Sequence of chain 1.B:
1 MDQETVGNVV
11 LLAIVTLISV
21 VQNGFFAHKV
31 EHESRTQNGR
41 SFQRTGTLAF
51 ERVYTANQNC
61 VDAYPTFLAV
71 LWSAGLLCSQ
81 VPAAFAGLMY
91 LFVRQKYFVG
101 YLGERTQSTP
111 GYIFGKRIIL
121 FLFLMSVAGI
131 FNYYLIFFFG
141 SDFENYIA

Binding-site contacts:
Ligand atom C31 contacts residue ALA27 of chain 1.B at 3.0 Å (hydrophobic).
Ligand atom C21 contacts residue LYS116 of chain 1.A at 3.3 Å.
Ligand atom C18 contacts residue LYS116 of chain 1.A at 3.1 Å.
Ligand atom C33 contacts residue ASN57 of chain 1.B at 3.8 Å.
Ligand atom C19 contacts residue LYS116 of chain 1.A at 3.5 Å.
Ligand atom C20 contacts residue ILE113 of chain 1.A at 3.4 Å (hydrophobic).
Ligand atom CL17 contacts residue PHE25 of chain 1.B at 2.9 Å.
Ligand atom C41 contacts residue VAL21 of chain 1.B at 3.2 Å (hydrophobic).
Ligand atom C15 contacts residue PHE25 of chain 1.B at 3.3 Å (hydrophobic).
Ligand atom C22 contacts residue LYS116 of chain 1.A at 3.6 Å.
Ligand atom C20 contacts residue LYS116 of chain 1.A at 3.8 Å.
Ligand atom C11 contacts residue GLY24 of chain 1.B at 3.6 Å.
Ligand atom C14 contacts residue GLY24 of chain 1.B at 3.5 Å.
Ligand atom C40 contacts residue VAL21 of chain 1.B at 3.5 Å (hydrophobic).
Ligand atom C12 contacts residue HIS28 of chain 1.B at 3.6 Å.
Ligand atom O24 contacts residue PHE114 of chain 1.A at 3.7 Å.
Ligand atom C33 contacts residue ASP62 of chain 1.A at 3.3 Å.
Ligand atom C16 contacts residue PHE25 of chain 1.B at 3.3 Å (hydrophobic).
Ligand atom C23 contacts residue ILE119 of chain 1.A at 3.4 Å (hydrophobic).
Ligand atom C27 contacts residue ALA63 of chain 1.A at 3.6 Å (hydrophobic).
Ligand atom C39 contacts residue LEU120 of chain 1.A at 3.5 Å (hydrophobic).
Ligand atom C40 contacts residue PHE123 of chain 1.A at 3.5 Å (hydrophobic).
Ligand atom C34 contacts residue TYR112 of chain 1.A at 3.7 Å (hydrophobic).
Ligand atom S37 contacts residue LEU120 of chain 1.A at 3.3 Å.
Ligand atom O24 contacts residue ILE119 of chain 1.A at 2.8 Å.
Ligand atom C31 contacts residue ASN23 of chain 1.B at 3.4 Å.
Ligand atom N9 contacts residue LYS116 of chain 1.A at 3.6 Å.
Ligand atom C25 contacts residue ILE119 of chain 1.A at 3.0 Å (hydrophobic).
Ligand atom C33 contacts residue TYR112 of chain 1.A at 3.3 Å (hydrophobic).
Ligand atom C15 contacts residue VAL21 of chain 1.B at 3.5 Å (hydrophobic).
Ligand atom C33 contacts residue ALA27 of chain 1.B at 3.8 Å (hydrophobic).
Ligand atom C22 contacts residue ILE119 of chain 1.A at 3.0 Å (hydrophobic).
Ligand atom C1 contacts residue LYS116 of chain 1.A at 2.8 Å.
Ligand atom C34 contacts residue ASP62 of chain 1.A at 3.2 Å.
Ligand atom C36 contacts residue LYS116 of chain 1.A at 3.8 Å.
Ligand atom C32 contacts residue ALA27 of chain 1.B at 3.2 Å (hydrophobic).
Ligand atom C28 contacts residue ALA63 of chain 1.A at 3.4 Å (hydrophobic).
Ligand atom C19 contacts residue ILE113 of chain 1.A at 3.7 Å (hydrophobic).
Ligand atom C30 contacts residue ALA27 of chain 1.B at 3.3 Å (hydrophobic).
Ligand atom C15 contacts residue GLY24 of chain 1.B at 3.4 Å.

This protein binds this small molecule.
Small molecule (SMILES): CC(C)(C)Sc1c(CC(C)(C)C(=O)O)n(Cc2ccc(Cl)cc2)c2ccc(OCc3ccc4ccccc4n3)cc12

Sequence of chain 1.A:
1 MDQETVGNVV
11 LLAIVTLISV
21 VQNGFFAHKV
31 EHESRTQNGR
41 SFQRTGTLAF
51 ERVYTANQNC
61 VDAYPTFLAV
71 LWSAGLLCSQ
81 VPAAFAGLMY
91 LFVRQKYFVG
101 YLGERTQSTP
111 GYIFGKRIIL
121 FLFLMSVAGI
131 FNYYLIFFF